The small molecule below binds the protein below.
Small molecule (SMILES): CN(C)Cc1cccc(OCc2ccc3ccc(N)nc3c2)c1

Sequence of chain 1.A:
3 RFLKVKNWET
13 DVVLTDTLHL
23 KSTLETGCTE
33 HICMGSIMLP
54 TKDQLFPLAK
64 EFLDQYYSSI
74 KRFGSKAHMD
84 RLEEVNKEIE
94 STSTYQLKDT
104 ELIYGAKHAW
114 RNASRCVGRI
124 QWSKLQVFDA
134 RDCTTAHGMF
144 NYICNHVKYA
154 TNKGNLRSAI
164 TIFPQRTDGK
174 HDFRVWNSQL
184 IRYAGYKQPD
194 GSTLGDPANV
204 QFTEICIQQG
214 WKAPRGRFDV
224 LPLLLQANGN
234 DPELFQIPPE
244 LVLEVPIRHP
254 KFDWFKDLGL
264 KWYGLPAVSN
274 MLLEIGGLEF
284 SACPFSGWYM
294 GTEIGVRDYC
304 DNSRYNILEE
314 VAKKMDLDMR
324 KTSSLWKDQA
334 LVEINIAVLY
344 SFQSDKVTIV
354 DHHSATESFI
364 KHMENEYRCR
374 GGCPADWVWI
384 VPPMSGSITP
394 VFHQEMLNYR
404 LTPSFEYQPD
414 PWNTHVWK

Binding-site contacts:
Ligand atom O12 contacts residue HEM1 of chain 1.C at 3.0 Å (h-bond).
Ligand atom C25 contacts residue HEM1 of chain 1.C at 3.4 Å.
Ligand atom C04 contacts residue HEM1 of chain 1.C at 3.3 Å.
Ligand atom C05 contacts residue VAL271 of chain 1.A at 4.0 Å (hydrophobic).
Ligand atom C09 contacts residue VAL271 of chain 1.A at 4.2 Å (hydrophobic).
Ligand atom C09 contacts residue HEM1 of chain 1.C at 3.6 Å.
Ligand atom C10 contacts residue HEM1 of chain 1.C at 3.8 Å.
Ligand atom N02 contacts residue HEM1 of chain 1.C at 3.7 Å.
Ligand atom N28 contacts residue ASN273 of chain 1.A at 3.5 Å (h-bond).
Ligand atom C22 contacts residue ASN273 of chain 1.A at 3.2 Å.
Ligand atom C02 contacts residue GLU296 of chain 1.A at 3.5 Å.
Ligand atom C27 contacts residue ASN273 of chain 1.A at 4.0 Å.
Ligand atom C08 contacts residue HEM1 of chain 1.C at 3.8 Å.
Ligand atom N02 contacts residue GLU296 of chain 1.A at 2.7 Å (salt-bridge).
Ligand atom C10 contacts residue GLU296 of chain 1.A at 3.5 Å.
Ligand atom C24 contacts residue HEM1 of chain 1.C at 3.3 Å.
Ligand atom C29 contacts residue ASN273 of chain 1.A at 3.9 Å.
Ligand atom C24 contacts residue MET274 of chain 1.A at 3.8 Å (hydrophobic).
Ligand atom C23 contacts residue ASN273 of chain 1.A at 3.3 Å.
Ligand atom C23 contacts residue MET274 of chain 1.A at 3.8 Å (hydrophobic).
Ligand atom C05 contacts residue HEM1 of chain 1.C at 3.5 Å.
Ligand atom C23 contacts residue TYR410 of chain 1.A at 3.7 Å (hydrophobic).
Ligand atom C08 contacts residue VAL271 of chain 1.A at 3.7 Å (hydrophobic).
Ligand atom C06 contacts residue HEM1 of chain 1.C at 3.1 Å.
Ligand atom C09 contacts residue GLU296 of chain 1.A at 3.5 Å.
Ligand atom N01 contacts residue HEM1 of chain 1.C at 3.9 Å.
Ligand atom C24 contacts residue TYR410 of chain 1.A at 3.9 Å (hydrophobic).
Ligand atom N01 contacts residue GLU296 of chain 1.A at 2.7 Å (salt-bridge).
Ligand atom C06 contacts residue VAL271 of chain 1.A at 3.4 Å (hydrophobic).
Ligand atom N02 contacts residue TRP291 of chain 1.A at 3.1 Å (h-bond).
Ligand atom C21 contacts residue ASN273 of chain 1.A at 4.0 Å.
Ligand atom C02 contacts residue HEM1 of chain 1.C at 3.6 Å.
Ligand atom C07 contacts residue HEM1 of chain 1.C at 3.5 Å.
Ligand atom C11 contacts residue HEM1 of chain 1.C at 3.4 Å.
Ligand atom C03 contacts residue HEM1 of chain 1.C at 3.0 Å.
Ligand atom N02 contacts residue PRO269 of chain 1.A at 3.7 Å.
Ligand atom C07 contacts residue VAL271 of chain 1.A at 3.3 Å (hydrophobic).
Ligand atom C06 contacts residue PHE288 of chain 1.A at 3.8 Å (hydrophobic).
Ligand atom C29 contacts residue SER181 of chain 1.A at 3.7 Å.
Ligand atom N02 contacts residue TYR292 of chain 1.A at 3.8 Å.